A protein and the small-molecule ligand that binds it are described below.
Small molecule (SMILES): Cc1cc(F)cc(C)c1Oc1ccc(C(C)(C)O)cc1-c1cn(C)c(=O)cc1NCC(=O)NC1CCC(O)CC1

Sequence of chain 1.D:
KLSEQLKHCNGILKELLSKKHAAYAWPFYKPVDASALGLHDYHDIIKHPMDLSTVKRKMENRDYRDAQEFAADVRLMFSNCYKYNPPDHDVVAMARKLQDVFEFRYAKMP

Binding-site contacts:
Ligand atom CBC contacts residue PRO52 of chain 1.D at 3.6 Å (hydrophobic).
Ligand atom CAR contacts residue MET119 of chain 1.D at 3.5 Å (hydrophobic).
Ligand atom CAI contacts residue ASP58 of chain 1.D at 3.5 Å.
Ligand atom CBC contacts residue PHE53 of chain 1.D at 3.3 Å (hydrophobic).
Ligand atom CAR contacts residue TRP51 of chain 1.D at 3.4 Å (hydrophobic).
Ligand atom OAK contacts residue PRO56 of chain 1.D at 3.7 Å.
Ligand atom CAZ contacts residue PRO52 of chain 1.D at 3.9 Å (hydrophobic).
Ligand atom OAK contacts residue ASP58 of chain 1.D at 3.2 Å (salt-bridge).
Ligand atom C contacts residue LEU64 of chain 1.D at 3.9 Å (hydrophobic).
Ligand atom CAI contacts residue LEU62 of chain 1.D at 3.9 Å (hydrophobic).
Ligand atom N contacts residue LEU62 of chain 1.D at 3.6 Å.
Ligand atom CAZ contacts residue VAL57 of chain 1.D at 3.9 Å (hydrophobic).
Ligand atom CAN contacts residue MET119 of chain 1.D at 3.7 Å (hydrophobic).
Ligand atom CAA contacts residue LEU62 of chain 1.D at 3.8 Å (hydrophobic).
Ligand atom CAC contacts residue TRP51 of chain 1.D at 3.9 Å (hydrophobic).
Ligand atom FAT contacts residue ASP115 of chain 1.D at 3.7 Å.
Ligand atom NAY contacts residue VAL116 of chain 1.D at 3.4 Å.
Ligand atom NAY contacts residue VAL57 of chain 1.D at 3.6 Å.
Ligand atom CAX contacts residue VAL116 of chain 1.D at 3.7 Å (hydrophobic).
Ligand atom CAM contacts residue TRP51 of chain 1.D at 3.7 Å (hydrophobic).
Ligand atom CAF contacts residue LEU62 of chain 1.D at 3.6 Å (hydrophobic).
Ligand atom CAN contacts residue TRP51 of chain 1.D at 3.9 Å (hydrophobic).
Ligand atom OAK contacts residue VAL57 of chain 1.D at 3.6 Å.
Ligand atom CBC contacts residue VAL116 of chain 1.D at 3.8 Å (hydrophobic).
Ligand atom CA contacts residue ASN110 of chain 1.D at 3.5 Å.
Ligand atom CAW contacts residue ASN110 of chain 1.D at 3.5 Å.
Ligand atom CAQ contacts residue HIS114 of chain 1.D at 3.7 Å.
Ligand atom OBA contacts residue CYS106 of chain 1.D at 3.5 Å (h-bond).
Ligand atom CAX contacts residue ASN110 of chain 1.D at 3.5 Å.
Ligand atom CAE contacts residue LEU62 of chain 1.D at 3.9 Å (hydrophobic).
Ligand atom CAR contacts residue VAL116 of chain 1.D at 3.6 Å (hydrophobic).
Ligand atom O contacts residue LEU62 of chain 1.D at 3.8 Å.
Ligand atom CAD contacts residue LEU62 of chain 1.D at 3.8 Å (hydrophobic).
Ligand atom CAC contacts residue LEU62 of chain 1.D at 3.9 Å (hydrophobic).
Ligand atom CAZ contacts residue VAL116 of chain 1.D at 3.5 Å (hydrophobic).
Ligand atom OBA contacts residue ASN110 of chain 1.D at 2.8 Å (h-bond).
Ligand atom CAD contacts residue TRP51 of chain 1.D at 3.8 Å (hydrophobic).
Ligand atom CBM contacts residue HIS114 of chain 1.D at 3.9 Å.
Ligand atom CAR contacts residue PRO52 of chain 1.D at 3.5 Å (hydrophobic).
Ligand atom CBC contacts residue VAL57 of chain 1.D at 3.7 Å (hydrophobic).